Sequence of chain 1.C:
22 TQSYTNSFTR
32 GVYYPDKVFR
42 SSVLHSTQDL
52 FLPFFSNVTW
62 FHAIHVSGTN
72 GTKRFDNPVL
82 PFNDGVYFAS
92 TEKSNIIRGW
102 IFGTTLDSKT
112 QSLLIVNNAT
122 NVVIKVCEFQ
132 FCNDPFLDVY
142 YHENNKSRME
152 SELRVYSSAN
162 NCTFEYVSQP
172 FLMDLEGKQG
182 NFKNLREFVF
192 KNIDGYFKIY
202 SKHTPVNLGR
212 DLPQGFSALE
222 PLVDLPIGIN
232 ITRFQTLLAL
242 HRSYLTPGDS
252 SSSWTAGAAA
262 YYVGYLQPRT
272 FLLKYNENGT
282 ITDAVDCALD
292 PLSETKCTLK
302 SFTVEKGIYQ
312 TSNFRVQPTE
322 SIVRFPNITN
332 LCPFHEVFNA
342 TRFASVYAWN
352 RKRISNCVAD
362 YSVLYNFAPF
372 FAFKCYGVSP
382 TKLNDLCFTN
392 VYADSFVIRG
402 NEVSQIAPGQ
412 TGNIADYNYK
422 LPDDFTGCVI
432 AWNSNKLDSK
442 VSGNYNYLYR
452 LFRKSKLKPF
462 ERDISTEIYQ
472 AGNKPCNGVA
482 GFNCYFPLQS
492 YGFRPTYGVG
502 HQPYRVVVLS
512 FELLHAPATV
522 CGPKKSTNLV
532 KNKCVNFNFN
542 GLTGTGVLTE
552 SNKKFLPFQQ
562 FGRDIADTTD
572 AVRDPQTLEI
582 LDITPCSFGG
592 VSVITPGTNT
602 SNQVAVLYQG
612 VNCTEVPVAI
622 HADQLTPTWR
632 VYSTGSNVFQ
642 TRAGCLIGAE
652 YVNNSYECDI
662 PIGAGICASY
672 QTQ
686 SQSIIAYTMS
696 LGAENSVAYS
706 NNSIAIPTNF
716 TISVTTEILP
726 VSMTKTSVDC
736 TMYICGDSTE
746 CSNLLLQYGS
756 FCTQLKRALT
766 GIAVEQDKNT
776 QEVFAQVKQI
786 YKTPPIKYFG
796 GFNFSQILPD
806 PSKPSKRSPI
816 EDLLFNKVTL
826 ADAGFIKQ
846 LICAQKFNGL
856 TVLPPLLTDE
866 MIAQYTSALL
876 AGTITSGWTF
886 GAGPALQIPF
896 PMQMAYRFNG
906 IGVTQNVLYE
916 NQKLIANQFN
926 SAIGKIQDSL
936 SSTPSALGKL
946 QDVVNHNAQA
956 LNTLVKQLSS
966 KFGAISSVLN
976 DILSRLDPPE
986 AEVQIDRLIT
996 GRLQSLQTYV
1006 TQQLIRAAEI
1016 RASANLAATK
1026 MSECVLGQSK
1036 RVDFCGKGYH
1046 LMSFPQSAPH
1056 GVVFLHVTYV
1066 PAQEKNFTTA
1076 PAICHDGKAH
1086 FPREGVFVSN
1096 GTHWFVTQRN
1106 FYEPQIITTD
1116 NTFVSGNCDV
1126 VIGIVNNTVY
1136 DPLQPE

This protein binds this small molecule.
Small molecule (SMILES): CC(=O)N[C@@H]1[C@@H](O)[C@H](O)[C@@H](CO)O[C@H]1O

Binding-site contacts:
Ligand atom C3 contacts residue ASN1095 of chain 1.C at 3.8 Å.
Ligand atom N2 contacts residue ASN1095 of chain 1.C at 2.9 Å (h-bond).
Ligand atom O7 contacts residue ASN1095 of chain 1.C at 3.2 Å.
Ligand atom O4 contacts residue HIS1098 of chain 1.C at 4.0 Å.
Ligand atom C2 contacts residue ASN1095 of chain 1.C at 2.5 Å.
Ligand atom C6 contacts residue HIS1098 of chain 1.C at 3.6 Å.
Ligand atom C7 contacts residue ASN1095 of chain 1.C at 3.3 Å.
Ligand atom C1 contacts residue ASN1095 of chain 1.C at 1.4 Å.
Ligand atom O5 contacts residue HIS1098 of chain 1.C at 4.3 Å.
Ligand atom C5 contacts residue HIS1098 of chain 1.C at 3.4 Å.
Ligand atom C5 contacts residue PHE1100 of chain 1.C at 4.3 Å (hydrophobic).
Ligand atom O5 contacts residue ASN1095 of chain 1.C at 2.4 Å (h-bond).
Ligand atom C8 contacts residue ASN1095 of chain 1.C at 3.8 Å.
Ligand atom C6 contacts residue PHE1100 of chain 1.C at 3.5 Å (hydrophobic).
Ligand atom O5 contacts residue PHE1100 of chain 1.C at 3.7 Å.
Ligand atom C4 contacts residue ASN1095 of chain 1.C at 4.2 Å.
Ligand atom O7 contacts residue THR1097 of chain 1.C at 3.1 Å (h-bond).
Ligand atom O6 contacts residue PHE1100 of chain 1.C at 4.3 Å.
Ligand atom C5 contacts residue THR1097 of chain 1.C at 4.5 Å.
Ligand atom O6 contacts residue HIS1098 of chain 1.C at 3.0 Å (h-bond).
Ligand atom C4 contacts residue HIS1098 of chain 1.C at 4.3 Å.
Ligand atom C1 contacts residue THR1097 of chain 1.C at 4.5 Å.
Ligand atom C5 contacts residue ASN1095 of chain 1.C at 3.7 Å.
Ligand atom C7 contacts residue THR1097 of chain 1.C at 4.3 Å.